A small-molecule ligand and the protein it binds are described below.
Small molecule (SMILES): CC(=O)N[C@@H]1[C@@H](O)[C@H](O)[C@@H](CO)O[C@H]1O

Sequence of chain 1.B:
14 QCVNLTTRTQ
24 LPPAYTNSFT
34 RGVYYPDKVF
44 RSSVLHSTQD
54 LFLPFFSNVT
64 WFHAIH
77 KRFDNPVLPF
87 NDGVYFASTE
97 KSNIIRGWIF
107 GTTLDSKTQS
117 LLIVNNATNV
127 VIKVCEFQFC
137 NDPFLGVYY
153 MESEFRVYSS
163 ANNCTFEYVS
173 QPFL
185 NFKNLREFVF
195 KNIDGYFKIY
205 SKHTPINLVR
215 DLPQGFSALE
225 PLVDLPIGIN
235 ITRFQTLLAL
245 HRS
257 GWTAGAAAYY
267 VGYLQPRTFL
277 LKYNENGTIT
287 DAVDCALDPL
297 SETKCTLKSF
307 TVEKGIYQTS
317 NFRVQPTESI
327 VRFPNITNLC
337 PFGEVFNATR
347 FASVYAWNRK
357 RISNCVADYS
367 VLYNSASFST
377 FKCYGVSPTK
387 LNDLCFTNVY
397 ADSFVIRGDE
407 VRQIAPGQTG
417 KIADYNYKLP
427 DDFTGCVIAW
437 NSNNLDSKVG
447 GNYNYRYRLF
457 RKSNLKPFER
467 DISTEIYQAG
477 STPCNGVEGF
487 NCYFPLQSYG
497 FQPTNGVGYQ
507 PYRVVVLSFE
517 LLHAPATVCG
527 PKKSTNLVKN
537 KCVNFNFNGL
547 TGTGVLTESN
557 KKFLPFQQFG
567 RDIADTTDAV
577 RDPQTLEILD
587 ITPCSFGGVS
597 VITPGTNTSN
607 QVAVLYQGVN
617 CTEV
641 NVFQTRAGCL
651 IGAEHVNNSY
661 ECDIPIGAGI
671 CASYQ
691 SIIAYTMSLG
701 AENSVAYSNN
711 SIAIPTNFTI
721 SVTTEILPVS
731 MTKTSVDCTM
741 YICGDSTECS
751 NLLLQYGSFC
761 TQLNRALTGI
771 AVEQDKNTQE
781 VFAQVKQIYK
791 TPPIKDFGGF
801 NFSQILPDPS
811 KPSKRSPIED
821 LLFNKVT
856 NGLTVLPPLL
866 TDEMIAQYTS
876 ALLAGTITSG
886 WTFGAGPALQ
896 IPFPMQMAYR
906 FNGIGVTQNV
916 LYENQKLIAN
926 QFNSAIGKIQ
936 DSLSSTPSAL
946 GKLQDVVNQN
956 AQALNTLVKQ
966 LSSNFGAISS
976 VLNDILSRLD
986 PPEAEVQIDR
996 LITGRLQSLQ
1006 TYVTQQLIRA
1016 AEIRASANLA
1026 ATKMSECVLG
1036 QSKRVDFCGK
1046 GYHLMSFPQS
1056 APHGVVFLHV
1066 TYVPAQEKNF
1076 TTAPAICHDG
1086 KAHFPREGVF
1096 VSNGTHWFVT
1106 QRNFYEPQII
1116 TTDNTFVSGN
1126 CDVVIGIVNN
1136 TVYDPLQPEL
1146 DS

Binding-site contacts:
Ligand atom C6 contacts residue LYS558 of chain 1.B at 3.8 Å.
Ligand atom N2 contacts residue ASN282 of chain 1.C at 2.9 Å (h-bond).
Ligand atom O7 contacts residue ASN282 of chain 1.C at 3.7 Å.
Ligand atom C4 contacts residue ASN282 of chain 1.C at 4.2 Å.
Ligand atom O6 contacts residue LYS558 of chain 1.B at 2.6 Å (salt-bridge).
Ligand atom C3 contacts residue ASN282 of chain 1.C at 3.8 Å.
Ligand atom C2 contacts residue GLU281 of chain 1.C at 3.6 Å.
Ligand atom C3 contacts residue GLU281 of chain 1.C at 4.0 Å.
Ligand atom C8 contacts residue ASN280 of chain 1.C at 3.4 Å.
Ligand atom C7 contacts residue ASN282 of chain 1.C at 3.5 Å.
Ligand atom C1 contacts residue ASN282 of chain 1.C at 1.4 Å.
Ligand atom N2 contacts residue GLU281 of chain 1.C at 2.8 Å (salt-bridge).
Ligand atom N2 contacts residue ASN280 of chain 1.C at 4.2 Å.
Ligand atom C8 contacts residue GLU281 of chain 1.C at 3.6 Å.
Ligand atom C5 contacts residue ASN282 of chain 1.C at 3.7 Å.
Ligand atom O5 contacts residue ASN282 of chain 1.C at 2.4 Å (h-bond).
Ligand atom C7 contacts residue ASN280 of chain 1.C at 3.6 Å.
Ligand atom C2 contacts residue ASN282 of chain 1.C at 2.5 Å.
Ligand atom O5 contacts residue LYS558 of chain 1.B at 3.7 Å.
Ligand atom O6 contacts residue ASN282 of chain 1.C at 4.0 Å.
Ligand atom O7 contacts residue ASN280 of chain 1.C at 3.9 Å.
Ligand atom C1 contacts residue GLU281 of chain 1.C at 3.7 Å.
Ligand atom C7 contacts residue GLU281 of chain 1.C at 3.6 Å.
Ligand atom C5 contacts residue LYS558 of chain 1.B at 4.4 Å.

Sequence of chain 1.C:
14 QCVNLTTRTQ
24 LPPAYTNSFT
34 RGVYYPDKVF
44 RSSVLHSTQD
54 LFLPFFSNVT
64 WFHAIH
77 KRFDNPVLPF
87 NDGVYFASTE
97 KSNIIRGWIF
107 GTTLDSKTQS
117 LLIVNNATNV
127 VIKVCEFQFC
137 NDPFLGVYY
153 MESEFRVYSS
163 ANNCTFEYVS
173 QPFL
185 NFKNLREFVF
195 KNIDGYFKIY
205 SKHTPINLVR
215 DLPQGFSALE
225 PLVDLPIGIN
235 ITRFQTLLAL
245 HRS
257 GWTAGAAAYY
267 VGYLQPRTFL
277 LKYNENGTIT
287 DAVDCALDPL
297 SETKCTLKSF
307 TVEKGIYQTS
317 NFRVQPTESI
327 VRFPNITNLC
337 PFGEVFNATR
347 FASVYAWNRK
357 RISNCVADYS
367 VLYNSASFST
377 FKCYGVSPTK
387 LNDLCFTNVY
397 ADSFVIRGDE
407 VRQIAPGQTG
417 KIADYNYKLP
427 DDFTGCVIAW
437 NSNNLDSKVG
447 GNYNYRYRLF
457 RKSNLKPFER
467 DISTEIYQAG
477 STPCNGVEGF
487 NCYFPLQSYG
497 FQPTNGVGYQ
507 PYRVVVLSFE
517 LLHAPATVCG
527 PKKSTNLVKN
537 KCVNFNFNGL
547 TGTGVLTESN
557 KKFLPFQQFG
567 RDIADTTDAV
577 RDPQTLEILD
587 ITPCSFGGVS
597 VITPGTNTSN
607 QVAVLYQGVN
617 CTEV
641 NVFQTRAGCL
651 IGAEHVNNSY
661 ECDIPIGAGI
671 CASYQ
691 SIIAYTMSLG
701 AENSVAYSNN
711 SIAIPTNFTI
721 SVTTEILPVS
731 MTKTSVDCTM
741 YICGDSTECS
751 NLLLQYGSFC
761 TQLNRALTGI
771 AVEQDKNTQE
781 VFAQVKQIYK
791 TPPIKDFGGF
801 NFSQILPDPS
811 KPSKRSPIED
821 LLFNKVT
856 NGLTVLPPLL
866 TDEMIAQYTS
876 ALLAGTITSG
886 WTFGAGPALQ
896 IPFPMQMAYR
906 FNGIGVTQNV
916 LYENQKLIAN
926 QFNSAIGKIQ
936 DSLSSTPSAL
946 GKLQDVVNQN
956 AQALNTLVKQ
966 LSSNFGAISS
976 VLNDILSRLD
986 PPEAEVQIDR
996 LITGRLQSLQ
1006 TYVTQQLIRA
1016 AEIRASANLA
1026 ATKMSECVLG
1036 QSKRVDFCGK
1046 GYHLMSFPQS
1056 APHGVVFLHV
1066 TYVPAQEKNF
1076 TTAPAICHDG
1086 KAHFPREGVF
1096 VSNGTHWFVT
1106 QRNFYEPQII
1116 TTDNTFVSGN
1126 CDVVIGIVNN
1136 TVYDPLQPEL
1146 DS